The protein below binds the small molecule below.
Small molecule (SMILES): CC(=O)N[C@@H]1[C@@H](O)[C@H](O)[C@@H](CO)O[C@H]1O

Binding-site contacts:
Ligand atom C3 contacts residue ASN921 of chain 1.A at 3.8 Å.
Ligand atom N2 contacts residue ASN921 of chain 1.A at 2.9 Å (h-bond).
Ligand atom C5 contacts residue ASN921 of chain 1.A at 3.6 Å.
Ligand atom C8 contacts residue ASN921 of chain 1.A at 4.1 Å.
Ligand atom C4 contacts residue ASN921 of chain 1.A at 4.3 Å.
Ligand atom O5 contacts residue ASN921 of chain 1.A at 2.4 Å (h-bond).
Ligand atom C1 contacts residue ASN921 of chain 1.A at 1.4 Å.
Ligand atom C2 contacts residue ASN921 of chain 1.A at 2.6 Å.
Ligand atom C7 contacts residue ASN921 of chain 1.A at 3.9 Å.

Sequence of chain 1.A:
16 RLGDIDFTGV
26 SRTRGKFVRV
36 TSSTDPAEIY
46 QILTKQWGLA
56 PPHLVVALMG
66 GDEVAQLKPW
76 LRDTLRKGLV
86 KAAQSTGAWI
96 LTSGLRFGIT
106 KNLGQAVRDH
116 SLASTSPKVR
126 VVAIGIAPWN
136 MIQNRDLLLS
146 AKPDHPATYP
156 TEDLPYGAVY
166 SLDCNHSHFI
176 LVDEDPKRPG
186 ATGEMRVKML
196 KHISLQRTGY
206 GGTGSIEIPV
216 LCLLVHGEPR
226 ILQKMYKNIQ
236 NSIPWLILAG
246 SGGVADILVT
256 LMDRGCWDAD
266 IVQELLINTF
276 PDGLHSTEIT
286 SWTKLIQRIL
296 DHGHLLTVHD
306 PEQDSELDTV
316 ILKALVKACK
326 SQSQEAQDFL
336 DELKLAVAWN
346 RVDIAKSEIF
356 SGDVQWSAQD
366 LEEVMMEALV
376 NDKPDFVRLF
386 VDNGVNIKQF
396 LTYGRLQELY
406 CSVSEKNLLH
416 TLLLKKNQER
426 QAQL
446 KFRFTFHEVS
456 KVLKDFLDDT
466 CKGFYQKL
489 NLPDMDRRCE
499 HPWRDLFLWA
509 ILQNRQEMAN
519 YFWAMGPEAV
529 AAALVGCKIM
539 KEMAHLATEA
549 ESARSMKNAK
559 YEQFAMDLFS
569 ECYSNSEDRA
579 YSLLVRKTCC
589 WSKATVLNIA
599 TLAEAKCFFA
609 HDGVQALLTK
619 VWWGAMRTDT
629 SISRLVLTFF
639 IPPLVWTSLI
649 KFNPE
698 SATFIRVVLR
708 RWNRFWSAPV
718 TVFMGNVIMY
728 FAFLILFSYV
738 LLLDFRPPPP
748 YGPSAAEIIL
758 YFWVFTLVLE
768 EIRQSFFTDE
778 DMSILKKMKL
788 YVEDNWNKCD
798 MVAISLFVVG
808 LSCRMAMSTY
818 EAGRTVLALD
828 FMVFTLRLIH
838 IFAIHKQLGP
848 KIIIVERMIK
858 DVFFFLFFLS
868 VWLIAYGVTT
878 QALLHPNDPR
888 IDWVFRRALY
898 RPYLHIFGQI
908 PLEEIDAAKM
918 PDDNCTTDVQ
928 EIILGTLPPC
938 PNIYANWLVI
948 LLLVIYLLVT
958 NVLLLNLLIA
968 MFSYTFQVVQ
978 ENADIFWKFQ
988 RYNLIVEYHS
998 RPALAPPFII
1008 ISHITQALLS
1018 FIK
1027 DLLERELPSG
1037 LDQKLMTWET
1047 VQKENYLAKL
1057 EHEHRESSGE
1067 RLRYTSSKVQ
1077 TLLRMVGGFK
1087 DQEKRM